A small-molecule ligand and the protein it binds are described below.
Small molecule (SMILES): CC(=O)N[C@@H]1[C@@H](O)[C@H](O)[C@@H](CO)O[C@H]1O

Sequence of chain 1.B:
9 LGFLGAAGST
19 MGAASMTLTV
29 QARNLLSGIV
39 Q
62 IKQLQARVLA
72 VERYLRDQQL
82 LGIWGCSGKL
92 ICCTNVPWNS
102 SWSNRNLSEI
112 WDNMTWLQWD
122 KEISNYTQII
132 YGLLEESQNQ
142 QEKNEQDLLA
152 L

Binding-site contacts:
Ligand atom O7 contacts residue ASN100 of chain 1.B at 3.7 Å.
Ligand atom C8 contacts residue LEU134 of chain 1.B at 4.1 Å (hydrophobic).
Ligand atom O7 contacts residue LEU134 of chain 1.B at 3.5 Å.
Ligand atom O5 contacts residue SER102 of chain 1.B at 3.9 Å.
Ligand atom C1 contacts residue SER102 of chain 1.B at 4.3 Å.
Ligand atom C8 contacts residue TRP103 of chain 1.B at 4.4 Å (hydrophobic).
Ligand atom O7 contacts residue TRP103 of chain 1.B at 3.5 Å.
Ligand atom C7 contacts residue LEU134 of chain 1.B at 4.2 Å (hydrophobic).
Ligand atom C7 contacts residue TRP103 of chain 1.B at 4.0 Å (hydrophobic).
Ligand atom O5 contacts residue ASN100 of chain 1.B at 2.4 Å (h-bond).
Ligand atom O7 contacts residue ILE130 of chain 1.B at 4.4 Å.
Ligand atom N2 contacts residue ASN100 of chain 1.B at 2.7 Å (h-bond).
Ligand atom C3 contacts residue ASN100 of chain 1.B at 3.7 Å.
Ligand atom C8 contacts residue ASN100 of chain 1.B at 4.3 Å.
Ligand atom C5 contacts residue ASN100 of chain 1.B at 3.7 Å.
Ligand atom C2 contacts residue ASN100 of chain 1.B at 2.4 Å.
Ligand atom C7 contacts residue ASN100 of chain 1.B at 3.3 Å.
Ligand atom C4 contacts residue ASN100 of chain 1.B at 4.2 Å.
Ligand atom C8 contacts residue PRO98 of chain 1.B at 3.4 Å (hydrophobic).
Ligand atom C1 contacts residue ASN100 of chain 1.B at 1.4 Å.